Binding-site contacts:
Ligand atom CAD contacts residue ILE132 of chain 1.B at 3.7 Å (hydrophobic).
Ligand atom CAK contacts residue ILE132 of chain 1.B at 4.0 Å (hydrophobic).
Ligand atom CAD contacts residue CYS133 of chain 1.B at 3.8 Å (hydrophobic).
Ligand atom CBD contacts residue ILE132 of chain 1.B at 3.9 Å (hydrophobic).
Ligand atom CBC contacts residue LEU48 of chain 1.B at 4.3 Å (hydrophobic).
Ligand atom CAY contacts residue LYS129 of chain 1.B at 4.3 Å.
Ligand atom CAC contacts residue 2CV1 of chain 1.Q at 4.4 Å.
Ligand atom CAV contacts residue LEU48 of chain 1.B at 4.2 Å (hydrophobic).
Ligand atom CAZ contacts residue ILE132 of chain 1.B at 4.2 Å (hydrophobic).
Ligand atom CAB contacts residue LEU63 of chain 1.B at 4.4 Å (hydrophobic).
Ligand atom CAE contacts residue TRP136 of chain 1.B at 3.6 Å (hydrophobic).
Ligand atom OAW contacts residue LEU48 of chain 1.B at 3.4 Å.
Ligand atom CBA contacts residue LEU93 of chain 1.B at 4.4 Å (hydrophobic).
Ligand atom CAQ contacts residue TRP136 of chain 1.B at 3.4 Å (hydrophobic).
Ligand atom CBH contacts residue ILE132 of chain 1.B at 4.4 Å (hydrophobic).
Ligand atom CAJ contacts residue 2CV1 of chain 1.Q at 4.3 Å.
Ligand atom OAH contacts residue ARG125 of chain 1.B at 3.8 Å.
Ligand atom CAB contacts residue VAL59 of chain 1.B at 4.4 Å (hydrophobic).
Ligand atom CAI contacts residue THR51 of chain 1.B at 4.3 Å.
Ligand atom CAJ contacts residue TRP136 of chain 1.B at 4.5 Å (hydrophobic).
Ligand atom CAB contacts residue LEU90 of chain 1.B at 3.8 Å (hydrophobic).
Ligand atom CAA contacts residue LEU90 of chain 1.B at 4.3 Å (hydrophobic).
Ligand atom CAR contacts residue LYS129 of chain 1.B at 3.9 Å.
Ligand atom CAA contacts residue LEU93 of chain 1.B at 4.3 Å (hydrophobic).
Ligand atom CAK contacts residue CYS55 of chain 1.B at 4.2 Å (hydrophobic).
Ligand atom CAK contacts residue SER52 of chain 1.B at 4.0 Å.
Ligand atom CBC contacts residue LYS129 of chain 1.B at 4.3 Å.
Ligand atom CAD contacts residue LYS129 of chain 1.B at 4.4 Å.
Ligand atom CAI contacts residue LEU48 of chain 1.B at 4.5 Å (hydrophobic).
Ligand atom CAA contacts residue 2CV1 of chain 1.Q at 4.0 Å.
Ligand atom CAI contacts residue ILE132 of chain 1.B at 4.0 Å (hydrophobic).
Ligand atom CAP contacts residue TRP136 of chain 1.B at 3.7 Å (hydrophobic).
Ligand atom CAI contacts residue SER52 of chain 1.B at 4.4 Å.
Ligand atom CAP contacts residue CYS55 of chain 1.B at 4.0 Å (hydrophobic).
Ligand atom CAV contacts residue ILE132 of chain 1.B at 4.0 Å (hydrophobic).
Ligand atom OAW contacts residue LYS129 of chain 1.B at 3.9 Å.
Ligand atom OAG contacts residue LYS129 of chain 1.B at 3.5 Å.
Ligand atom CAY contacts residue LEU48 of chain 1.B at 4.0 Å (hydrophobic).
Ligand atom CBA contacts residue LEU90 of chain 1.B at 4.3 Å (hydrophobic).
Ligand atom CAQ contacts residue CYS55 of chain 1.B at 3.8 Å (hydrophobic).

A small-molecule ligand and the protein it binds are described below.
Small molecule (SMILES): CC(C)CCC[C@@H](C)[C@H]1CC[C@H]2[C@@H]3CC=C4C[C@@H](OC(=O)CCC(=O)O)CC[C@]4(C)[C@H]3CC[C@]12C

Sequence of chain 1.B:
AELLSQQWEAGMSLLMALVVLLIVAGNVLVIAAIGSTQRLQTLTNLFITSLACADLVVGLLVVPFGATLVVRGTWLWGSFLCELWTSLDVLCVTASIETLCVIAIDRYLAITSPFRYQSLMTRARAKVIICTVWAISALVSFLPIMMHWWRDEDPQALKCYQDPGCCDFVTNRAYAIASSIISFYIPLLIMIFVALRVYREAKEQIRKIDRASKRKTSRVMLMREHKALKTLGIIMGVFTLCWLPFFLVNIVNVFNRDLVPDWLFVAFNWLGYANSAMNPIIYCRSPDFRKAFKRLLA